The protein below binds the small molecule below.
Small molecule (SMILES): CC(=O)N[C@@H]1[C@@H](O)[C@H](O)[C@@H](CO)O[C@H]1O

Sequence of chain 1.A:
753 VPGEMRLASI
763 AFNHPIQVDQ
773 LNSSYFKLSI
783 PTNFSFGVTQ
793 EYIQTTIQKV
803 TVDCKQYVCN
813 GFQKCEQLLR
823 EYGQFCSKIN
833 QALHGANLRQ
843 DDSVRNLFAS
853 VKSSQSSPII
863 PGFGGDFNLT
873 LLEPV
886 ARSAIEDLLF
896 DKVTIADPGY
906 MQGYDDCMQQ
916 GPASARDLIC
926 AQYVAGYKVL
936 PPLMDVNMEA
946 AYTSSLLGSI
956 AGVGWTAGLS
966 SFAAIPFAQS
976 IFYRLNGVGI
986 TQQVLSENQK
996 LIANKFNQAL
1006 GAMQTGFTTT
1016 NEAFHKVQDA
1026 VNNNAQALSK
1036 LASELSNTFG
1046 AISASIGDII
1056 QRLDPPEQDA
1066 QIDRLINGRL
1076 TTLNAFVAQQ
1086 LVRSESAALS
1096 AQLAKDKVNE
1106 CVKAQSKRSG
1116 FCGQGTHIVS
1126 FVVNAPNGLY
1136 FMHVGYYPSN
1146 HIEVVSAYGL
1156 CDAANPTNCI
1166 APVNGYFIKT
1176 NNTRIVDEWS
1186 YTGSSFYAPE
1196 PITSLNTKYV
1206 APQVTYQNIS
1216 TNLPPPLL

Binding-site contacts:
Ligand atom C5 contacts residue ASN774 of chain 1.A at 3.7 Å.
Ligand atom C3 contacts residue ASN774 of chain 1.A at 3.8 Å.
Ligand atom O5 contacts residue ASN774 of chain 1.A at 2.5 Å (h-bond).
Ligand atom C7 contacts residue ASN774 of chain 1.A at 3.5 Å.
Ligand atom N2 contacts residue ASN774 of chain 1.A at 2.9 Å (h-bond).
Ligand atom C1 contacts residue ASN774 of chain 1.A at 1.4 Å.
Ligand atom O7 contacts residue ASN774 of chain 1.A at 3.7 Å.
Ligand atom C4 contacts residue ASN774 of chain 1.A at 4.3 Å.
Ligand atom C2 contacts residue ASN774 of chain 1.A at 2.5 Å.